Sequence of chain 1.A:
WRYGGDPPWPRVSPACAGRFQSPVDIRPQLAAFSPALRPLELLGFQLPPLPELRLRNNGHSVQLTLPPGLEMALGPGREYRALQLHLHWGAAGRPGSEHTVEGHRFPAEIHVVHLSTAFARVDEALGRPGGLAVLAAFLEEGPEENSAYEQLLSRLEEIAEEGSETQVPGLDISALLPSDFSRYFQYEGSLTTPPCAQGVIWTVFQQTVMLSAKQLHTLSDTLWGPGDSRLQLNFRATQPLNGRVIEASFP

The protein below binds the small molecule below.
Small molecule (SMILES): NS(=O)(=O)c1ccc2c(c1)S(=O)(=O)N(CCc1ccccc1)C2=O

Binding-site contacts:
Ligand atom O18 contacts residue PRO200 of chain 1.A at 3.9 Å.
Ligand atom O5 contacts residue HIS92 of chain 1.A at 3.1 Å.
Ligand atom O6 contacts residue THR198 of chain 1.A at 3.4 Å (h-bond).
Ligand atom C9 contacts residue LEU197 of chain 1.A at 3.9 Å (hydrophobic).
Ligand atom O5 contacts residue TRP208 of chain 1.A at 3.8 Å.
Ligand atom N7 contacts residue HIS117 of chain 1.A at 3.9 Å.
Ligand atom O14 contacts residue VAL119 of chain 1.A at 3.4 Å.
Ligand atom C25 contacts residue LEU132 of chain 1.A at 3.8 Å (hydrophobic).
Ligand atom C12 contacts residue GOL1 of chain 1.G at 3.2 Å.
Ligand atom S1 contacts residue HIS117 of chain 1.A at 3.9 Å.
Ligand atom O5 contacts residue ZN1 of chain 1.E at 2.6 Å.
Ligand atom O15 contacts residue GLN90 of chain 1.A at 2.7 Å (h-bond).
Ligand atom N7 contacts residue ZN1 of chain 1.E at 2.0 Å.
Ligand atom S1 contacts residue ZN1 of chain 1.E at 2.6 Å.
Ligand atom N7 contacts residue THR198 of chain 1.A at 2.7 Å (h-bond).
Ligand atom C9 contacts residue GOL1 of chain 1.G at 3.7 Å.
Ligand atom C8 contacts residue LEU197 of chain 1.A at 3.9 Å (hydrophobic).
Ligand atom C9 contacts residue THR199 of chain 1.A at 2.7 Å.
Ligand atom O5 contacts residue HIS117 of chain 1.A at 3.2 Å (h-bond).
Ligand atom S13 contacts residue GLN90 of chain 1.A at 3.6 Å.
Ligand atom C8 contacts residue GOL1 of chain 1.G at 3.7 Å.
Ligand atom O6 contacts residue LEU197 of chain 1.A at 3.8 Å.
Ligand atom C8 contacts residue THR199 of chain 1.A at 3.1 Å.
Ligand atom C8 contacts residue THR198 of chain 1.A at 3.9 Å.
Ligand atom C12 contacts residue GLN90 of chain 1.A at 3.9 Å.
Ligand atom O6 contacts residue TRP208 of chain 1.A at 3.6 Å.
Ligand atom S1 contacts residue HIS92 of chain 1.A at 3.5 Å (h-bond).
Ligand atom C22 contacts residue VAL128 of chain 1.A at 3.8 Å (hydrophobic).
Ligand atom C19 contacts residue VAL128 of chain 1.A at 3.9 Å (hydrophobic).
Ligand atom C10 contacts residue THR199 of chain 1.A at 3.9 Å.
Ligand atom N7 contacts residue HIS94 of chain 1.A at 3.4 Å (h-bond).
Ligand atom C11 contacts residue GOL1 of chain 1.G at 3.2 Å.
Ligand atom O6 contacts residue ZN1 of chain 1.E at 3.7 Å.
Ligand atom S1 contacts residue THR198 of chain 1.A at 3.6 Å.
Ligand atom C7 contacts residue GOL1 of chain 1.G at 3.5 Å.
Ligand atom N7 contacts residue HIS92 of chain 1.A at 3.3 Å (h-bond).
Ligand atom C11 contacts residue GLN90 of chain 1.A at 3.9 Å.
Ligand atom O5 contacts residue VAL119 of chain 1.A at 3.8 Å.
Ligand atom C10 contacts residue GOL1 of chain 1.G at 3.5 Å.
Ligand atom C12 contacts residue VAL119 of chain 1.A at 3.7 Å (hydrophobic).